Binding-site contacts:
Ligand atom C13 contacts residue GLU46 of chain 1.B at 3.9 Å.
Ligand atom C2 contacts residue ASP69 of chain 1.B at 3.6 Å.
Ligand atom C5 contacts residue ASP69 of chain 1.B at 3.9 Å.
Ligand atom C22 contacts residue PRO75 of chain 1.B at 3.9 Å (hydrophobic).
Ligand atom C20 contacts residue PRO75 of chain 1.B at 3.7 Å (hydrophobic).
Ligand atom C5 contacts residue ASN42 of chain 1.B at 3.9 Å.
Ligand atom N21 contacts residue PRO75 of chain 1.B at 3.6 Å.
Ligand atom N15 contacts residue PRO75 of chain 1.B at 3.7 Å.
Ligand atom N6 contacts residue SER43 of chain 1.B at 3.9 Å.
Ligand atom O9 contacts residue GLU46 of chain 1.B at 3.5 Å.
Ligand atom N21 contacts residue ARG72 of chain 1.B at 3.7 Å.
Ligand atom CL1 contacts residue ASN42 of chain 1.B at 3.9 Å.
Ligand atom C13 contacts residue GLY73 of chain 1.B at 3.4 Å.
Ligand atom C1 contacts residue THR138 of chain 1.B at 4.0 Å.
Ligand atom C11 contacts residue GLU46 of chain 1.B at 3.6 Å.
Ligand atom N21 contacts residue ARG109 of chain 1.B at 3.7 Å.
Ligand atom F19 contacts residue PRO75 of chain 1.B at 3.8 Å.
Ligand atom C2 contacts residue SER43 of chain 1.B at 3.9 Å.
Ligand atom N15 contacts residue ARG72 of chain 1.B at 3.7 Å.
Ligand atom C16 contacts residue ARG72 of chain 1.B at 3.6 Å.
Ligand atom N6 contacts residue THR138 of chain 1.B at 3.7 Å.
Ligand atom CL2 contacts residue ILE140 of chain 1.B at 3.7 Å.
Ligand atom C14 contacts residue GLY73 of chain 1.B at 3.5 Å.
Ligand atom O9 contacts residue ASP69 of chain 1.B at 3.7 Å.
Ligand atom C1 contacts residue ASP69 of chain 1.B at 3.6 Å.
Ligand atom C22 contacts residue ARG72 of chain 1.B at 3.8 Å.
Ligand atom C14 contacts residue GLU46 of chain 1.B at 3.6 Å.
Ligand atom C1 contacts residue ILE140 of chain 1.B at 4.0 Å (hydrophobic).
Ligand atom CL1 contacts residue ILE74 of chain 1.B at 3.5 Å.
Ligand atom C14 contacts residue ARG72 of chain 1.B at 3.6 Å.
Ligand atom C20 contacts residue ARG72 of chain 1.B at 3.8 Å.
Ligand atom C1 contacts residue SER43 of chain 1.B at 3.3 Å.
Ligand atom C3 contacts residue ASN42 of chain 1.B at 3.5 Å.
Ligand atom C4 contacts residue ILE74 of chain 1.B at 3.7 Å (hydrophobic).
Ligand atom C2 contacts residue THR138 of chain 1.B at 3.8 Å.
Ligand atom CL2 contacts residue ASN42 of chain 1.B at 3.4 Å.
Ligand atom C4 contacts residue ASN42 of chain 1.B at 3.5 Å.
Ligand atom C2 contacts residue ASN42 of chain 1.B at 4.0 Å.
Ligand atom C13 contacts residue ILE74 of chain 1.B at 3.9 Å (hydrophobic).
Ligand atom N6 contacts residue ASP69 of chain 1.B at 2.8 Å (salt-bridge).

A small-molecule ligand and the protein it binds are described below.
Small molecule (SMILES): Cc1[nH]c(C(=O)N[C@@H]2CCN(c3ncc(C(=O)O)s3)C[C@@H]2F)c(Cl)c1Cl

Sequence of chain 1.B:
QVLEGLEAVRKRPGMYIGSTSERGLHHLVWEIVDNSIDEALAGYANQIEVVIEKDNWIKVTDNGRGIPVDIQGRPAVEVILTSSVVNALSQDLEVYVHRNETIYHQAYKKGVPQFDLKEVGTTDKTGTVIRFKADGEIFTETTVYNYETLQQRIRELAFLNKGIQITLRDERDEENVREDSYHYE